This small molecule binds to this protein.
Small molecule (SMILES): OC[C@H]1O[C@H](O[C@H]2[C@H](O)[C@@H](O)[C@@H](O)O[C@@H]2CO)[C@H](O)[C@@H](O)[C@@H]1O

Sequence of chain 1.B:
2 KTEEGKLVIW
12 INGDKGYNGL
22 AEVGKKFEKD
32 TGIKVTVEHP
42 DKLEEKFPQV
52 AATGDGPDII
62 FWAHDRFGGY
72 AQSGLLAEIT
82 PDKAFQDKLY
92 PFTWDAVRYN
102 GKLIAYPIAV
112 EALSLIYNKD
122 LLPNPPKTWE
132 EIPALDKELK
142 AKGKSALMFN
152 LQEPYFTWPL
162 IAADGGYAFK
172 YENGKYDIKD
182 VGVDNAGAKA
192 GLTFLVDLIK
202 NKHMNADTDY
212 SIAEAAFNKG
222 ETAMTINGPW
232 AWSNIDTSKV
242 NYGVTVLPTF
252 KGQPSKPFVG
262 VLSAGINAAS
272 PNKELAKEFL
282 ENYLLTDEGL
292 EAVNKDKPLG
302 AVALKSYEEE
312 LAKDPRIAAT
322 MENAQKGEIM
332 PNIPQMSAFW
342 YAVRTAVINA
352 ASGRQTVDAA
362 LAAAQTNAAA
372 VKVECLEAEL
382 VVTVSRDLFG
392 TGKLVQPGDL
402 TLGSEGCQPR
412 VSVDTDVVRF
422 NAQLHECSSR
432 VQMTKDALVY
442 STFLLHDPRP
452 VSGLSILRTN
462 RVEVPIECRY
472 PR

Binding-site contacts:
Ligand atom O2 contacts residue TRP63 of chain 1.B at 3.5 Å (h-bond).
Ligand atom O1 contacts residue LYS16 of chain 1.B at 3.2 Å (salt-bridge).
Ligand atom O6 contacts residue TYR156 of chain 1.B at 3.2 Å (h-bond).
Ligand atom O3 contacts residue TRP63 of chain 1.B at 3.4 Å (h-bond).
Ligand atom O3 contacts residue ARG67 of chain 1.B at 3.0 Å (salt-bridge).
Ligand atom O6 contacts residue PRO155 of chain 1.B at 3.3 Å.
Ligand atom C2 contacts residue TRP341 of chain 1.B at 3.9 Å (hydrophobic).
Ligand atom C6 contacts residue TYR156 of chain 1.B at 3.8 Å (hydrophobic).
Ligand atom O6 contacts residue PHE157 of chain 1.B at 3.8 Å.
Ligand atom O6 contacts residue GLU154 of chain 1.B at 2.5 Å (salt-bridge).
Ligand atom C4 contacts residue TRP341 of chain 1.B at 3.6 Å (hydrophobic).
Ligand atom O3 contacts residue ASP66 of chain 1.B at 2.7 Å (salt-bridge).
Ligand atom C4 contacts residue ARG67 of chain 1.B at 4.0 Å.
Ligand atom O3 contacts residue TRP341 of chain 1.B at 3.7 Å.
Ligand atom O2 contacts residue LYS16 of chain 1.B at 2.9 Å (salt-bridge).
Ligand atom C1 contacts residue TYR156 of chain 1.B at 3.6 Å (hydrophobic).
Ligand atom O1 contacts residue ASP15 of chain 1.B at 2.8 Å (salt-bridge).
Ligand atom O2 contacts residue ALA64 of chain 1.B at 3.4 Å.
Ligand atom C6 contacts residue TRP341 of chain 1.B at 3.6 Å (hydrophobic).
Ligand atom C2 contacts residue GLU112 of chain 1.B at 3.4 Å.
Ligand atom C6 contacts residue GLU154 of chain 1.B at 3.2 Å.
Ligand atom O2 contacts residue ASP66 of chain 1.B at 2.7 Å (salt-bridge).
Ligand atom C4 contacts residue TYR156 of chain 1.B at 3.9 Å (hydrophobic).
Ligand atom C2 contacts residue LYS16 of chain 1.B at 3.9 Å.
Ligand atom O3 contacts residue ALA64 of chain 1.B at 3.4 Å.
Ligand atom O3 contacts residue GLU112 of chain 1.B at 3.8 Å.
Ligand atom C1 contacts residue LYS16 of chain 1.B at 3.8 Å.
Ligand atom C2 contacts residue TRP231 of chain 1.B at 3.8 Å (hydrophobic).
Ligand atom C6 contacts residue PHE157 of chain 1.B at 4.0 Å (hydrophobic).
Ligand atom C6 contacts residue PRO155 of chain 1.B at 4.0 Å (hydrophobic).
Ligand atom O5 contacts residue TYR156 of chain 1.B at 3.2 Å.
Ligand atom C1 contacts residue TRP231 of chain 1.B at 3.6 Å (hydrophobic).
Ligand atom O1 contacts residue ASN13 of chain 1.B at 3.8 Å.
Ligand atom C3 contacts residue ASP66 of chain 1.B at 3.6 Å.
Ligand atom C1 contacts residue ASP15 of chain 1.B at 3.5 Å.
Ligand atom O4 contacts residue ARG67 of chain 1.B at 3.0 Å (salt-bridge).
Ligand atom C2 contacts residue ASP66 of chain 1.B at 3.5 Å.
Ligand atom O4 contacts residue TRP341 of chain 1.B at 3.9 Å.
Ligand atom C3 contacts residue TRP63 of chain 1.B at 3.7 Å (hydrophobic).
Ligand atom O2 contacts residue GLU112 of chain 1.B at 2.6 Å (salt-bridge).